Binding-site contacts:
Ligand atom C1 contacts residue ASN1093 of chain 1.B at 1.4 Å.
Ligand atom C6 contacts residue PHE1098 of chain 1.B at 4.3 Å (hydrophobic).
Ligand atom N2 contacts residue ASN1093 of chain 1.B at 2.9 Å (h-bond).
Ligand atom C5 contacts residue HIS1096 of chain 1.B at 4.0 Å.
Ligand atom O5 contacts residue PHE1098 of chain 1.B at 4.5 Å.
Ligand atom C5 contacts residue THR1095 of chain 1.B at 4.4 Å.
Ligand atom O7 contacts residue ASN1093 of chain 1.B at 3.6 Å.
Ligand atom C7 contacts residue ASN1093 of chain 1.B at 3.4 Å.
Ligand atom C3 contacts residue ASN1093 of chain 1.B at 3.8 Å.
Ligand atom O5 contacts residue ASN1093 of chain 1.B at 2.4 Å (h-bond).
Ligand atom C1 contacts residue THR1095 of chain 1.B at 4.1 Å.
Ligand atom C5 contacts residue ASN1093 of chain 1.B at 3.7 Å.
Ligand atom C4 contacts residue ASN1093 of chain 1.B at 4.2 Å.
Ligand atom C8 contacts residue ASN1093 of chain 1.B at 4.3 Å.
Ligand atom C2 contacts residue ASN1093 of chain 1.B at 2.5 Å.
Ligand atom C6 contacts residue HIS1096 of chain 1.B at 4.0 Å.

A small-molecule ligand and the protein it binds are described below.
Small molecule (SMILES): CC(=O)N[C@@H]1[C@@H](O)[C@H](O)[C@@H](CO)O[C@H]1O

Sequence of chain 1.B:
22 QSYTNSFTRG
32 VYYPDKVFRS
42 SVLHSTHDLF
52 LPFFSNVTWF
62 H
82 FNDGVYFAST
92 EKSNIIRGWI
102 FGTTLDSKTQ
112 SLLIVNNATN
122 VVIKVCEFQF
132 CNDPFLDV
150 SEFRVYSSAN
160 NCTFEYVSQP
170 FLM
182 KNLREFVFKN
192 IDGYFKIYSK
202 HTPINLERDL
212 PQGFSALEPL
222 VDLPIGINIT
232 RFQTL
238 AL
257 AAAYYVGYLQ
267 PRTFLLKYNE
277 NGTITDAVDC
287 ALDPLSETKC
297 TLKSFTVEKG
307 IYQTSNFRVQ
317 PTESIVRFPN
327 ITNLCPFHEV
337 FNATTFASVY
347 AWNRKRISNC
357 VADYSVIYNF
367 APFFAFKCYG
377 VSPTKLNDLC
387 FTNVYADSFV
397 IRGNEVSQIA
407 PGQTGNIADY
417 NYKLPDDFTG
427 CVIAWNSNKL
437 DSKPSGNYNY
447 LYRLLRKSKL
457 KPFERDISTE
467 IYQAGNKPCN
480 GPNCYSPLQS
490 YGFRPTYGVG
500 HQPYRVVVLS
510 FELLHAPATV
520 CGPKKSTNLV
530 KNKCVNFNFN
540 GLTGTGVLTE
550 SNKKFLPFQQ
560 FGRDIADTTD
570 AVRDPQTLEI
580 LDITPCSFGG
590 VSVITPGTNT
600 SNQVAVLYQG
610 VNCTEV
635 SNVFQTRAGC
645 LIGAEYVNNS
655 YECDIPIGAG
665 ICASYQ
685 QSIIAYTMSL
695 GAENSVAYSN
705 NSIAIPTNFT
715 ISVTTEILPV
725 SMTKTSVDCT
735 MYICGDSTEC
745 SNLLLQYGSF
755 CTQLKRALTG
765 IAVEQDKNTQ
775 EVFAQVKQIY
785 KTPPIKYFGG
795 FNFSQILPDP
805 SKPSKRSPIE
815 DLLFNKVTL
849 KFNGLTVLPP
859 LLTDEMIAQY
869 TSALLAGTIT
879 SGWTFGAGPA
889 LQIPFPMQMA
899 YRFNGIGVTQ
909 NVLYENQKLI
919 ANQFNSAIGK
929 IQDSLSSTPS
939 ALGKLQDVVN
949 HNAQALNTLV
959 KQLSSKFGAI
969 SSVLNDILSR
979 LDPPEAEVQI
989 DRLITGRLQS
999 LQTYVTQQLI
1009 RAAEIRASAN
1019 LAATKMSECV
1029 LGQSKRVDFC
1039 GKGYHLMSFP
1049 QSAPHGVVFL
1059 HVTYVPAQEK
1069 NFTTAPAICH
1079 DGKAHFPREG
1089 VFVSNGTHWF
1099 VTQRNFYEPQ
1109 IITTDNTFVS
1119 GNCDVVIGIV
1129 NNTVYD